Binding-site contacts:
Ligand atom C6 contacts residue ALA701 of chain 1.C at 4.4 Å (hydrophobic).
Ligand atom C8 contacts residue LYS1068 of chain 1.C at 4.0 Å.
Ligand atom O5 contacts residue ASN1069 of chain 1.C at 2.3 Å (h-bond).
Ligand atom O7 contacts residue ASN1069 of chain 1.C at 4.1 Å.
Ligand atom C4 contacts residue ASN1069 of chain 1.C at 4.2 Å.
Ligand atom C5 contacts residue ASN1069 of chain 1.C at 3.6 Å.
Ligand atom C2 contacts residue ASN1069 of chain 1.C at 2.5 Å.
Ligand atom C5 contacts residue ALA701 of chain 1.C at 4.4 Å (hydrophobic).
Ligand atom C1 contacts residue ASN1069 of chain 1.C at 1.4 Å.
Ligand atom C3 contacts residue ASN1069 of chain 1.C at 3.8 Å.
Ligand atom N2 contacts residue ASN1069 of chain 1.C at 3.0 Å (h-bond).
Ligand atom C7 contacts residue ASN1069 of chain 1.C at 3.8 Å.
Ligand atom C8 contacts residue ASN1069 of chain 1.C at 4.4 Å.
Ligand atom C1 contacts residue GLN890 of chain 1.A at 4.0 Å.
Ligand atom C8 contacts residue GLU1067 of chain 1.C at 3.2 Å.

Sequence of chain 1.C:
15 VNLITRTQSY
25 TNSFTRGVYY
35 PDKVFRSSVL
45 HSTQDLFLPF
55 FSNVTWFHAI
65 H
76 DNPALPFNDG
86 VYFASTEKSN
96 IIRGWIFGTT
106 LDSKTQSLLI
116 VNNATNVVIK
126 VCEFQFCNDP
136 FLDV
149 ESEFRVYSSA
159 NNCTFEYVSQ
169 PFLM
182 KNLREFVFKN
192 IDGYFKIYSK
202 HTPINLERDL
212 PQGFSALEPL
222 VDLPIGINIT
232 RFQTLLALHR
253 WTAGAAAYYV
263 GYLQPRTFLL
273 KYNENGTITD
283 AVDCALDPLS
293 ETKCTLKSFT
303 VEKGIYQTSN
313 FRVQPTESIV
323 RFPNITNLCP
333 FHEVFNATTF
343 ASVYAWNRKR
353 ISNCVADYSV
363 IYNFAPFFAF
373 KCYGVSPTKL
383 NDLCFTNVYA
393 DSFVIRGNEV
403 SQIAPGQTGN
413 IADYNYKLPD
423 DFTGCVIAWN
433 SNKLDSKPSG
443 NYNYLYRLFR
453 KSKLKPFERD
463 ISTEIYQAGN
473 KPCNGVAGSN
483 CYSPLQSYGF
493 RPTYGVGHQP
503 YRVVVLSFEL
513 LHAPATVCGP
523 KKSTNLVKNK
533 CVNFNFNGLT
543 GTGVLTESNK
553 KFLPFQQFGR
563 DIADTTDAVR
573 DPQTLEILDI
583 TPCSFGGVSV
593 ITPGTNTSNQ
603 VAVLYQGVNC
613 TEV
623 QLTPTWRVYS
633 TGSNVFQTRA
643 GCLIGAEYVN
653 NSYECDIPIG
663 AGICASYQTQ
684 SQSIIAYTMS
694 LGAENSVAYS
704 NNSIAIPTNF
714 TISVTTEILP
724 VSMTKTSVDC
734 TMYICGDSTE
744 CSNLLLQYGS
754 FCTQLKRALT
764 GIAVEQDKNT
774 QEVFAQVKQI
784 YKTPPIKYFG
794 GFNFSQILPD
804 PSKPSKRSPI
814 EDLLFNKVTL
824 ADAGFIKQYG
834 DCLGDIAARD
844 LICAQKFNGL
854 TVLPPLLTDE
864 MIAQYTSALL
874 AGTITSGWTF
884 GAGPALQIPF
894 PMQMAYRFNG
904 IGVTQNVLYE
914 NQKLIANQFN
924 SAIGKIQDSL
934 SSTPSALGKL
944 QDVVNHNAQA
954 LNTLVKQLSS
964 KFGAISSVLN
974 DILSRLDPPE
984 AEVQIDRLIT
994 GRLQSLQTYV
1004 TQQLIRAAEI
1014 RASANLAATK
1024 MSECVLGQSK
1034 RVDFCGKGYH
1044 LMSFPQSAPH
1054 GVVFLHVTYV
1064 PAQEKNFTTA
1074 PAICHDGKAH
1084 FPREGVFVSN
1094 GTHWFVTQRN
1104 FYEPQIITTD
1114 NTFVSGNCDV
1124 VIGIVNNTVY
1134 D

Sequence of chain 1.A:
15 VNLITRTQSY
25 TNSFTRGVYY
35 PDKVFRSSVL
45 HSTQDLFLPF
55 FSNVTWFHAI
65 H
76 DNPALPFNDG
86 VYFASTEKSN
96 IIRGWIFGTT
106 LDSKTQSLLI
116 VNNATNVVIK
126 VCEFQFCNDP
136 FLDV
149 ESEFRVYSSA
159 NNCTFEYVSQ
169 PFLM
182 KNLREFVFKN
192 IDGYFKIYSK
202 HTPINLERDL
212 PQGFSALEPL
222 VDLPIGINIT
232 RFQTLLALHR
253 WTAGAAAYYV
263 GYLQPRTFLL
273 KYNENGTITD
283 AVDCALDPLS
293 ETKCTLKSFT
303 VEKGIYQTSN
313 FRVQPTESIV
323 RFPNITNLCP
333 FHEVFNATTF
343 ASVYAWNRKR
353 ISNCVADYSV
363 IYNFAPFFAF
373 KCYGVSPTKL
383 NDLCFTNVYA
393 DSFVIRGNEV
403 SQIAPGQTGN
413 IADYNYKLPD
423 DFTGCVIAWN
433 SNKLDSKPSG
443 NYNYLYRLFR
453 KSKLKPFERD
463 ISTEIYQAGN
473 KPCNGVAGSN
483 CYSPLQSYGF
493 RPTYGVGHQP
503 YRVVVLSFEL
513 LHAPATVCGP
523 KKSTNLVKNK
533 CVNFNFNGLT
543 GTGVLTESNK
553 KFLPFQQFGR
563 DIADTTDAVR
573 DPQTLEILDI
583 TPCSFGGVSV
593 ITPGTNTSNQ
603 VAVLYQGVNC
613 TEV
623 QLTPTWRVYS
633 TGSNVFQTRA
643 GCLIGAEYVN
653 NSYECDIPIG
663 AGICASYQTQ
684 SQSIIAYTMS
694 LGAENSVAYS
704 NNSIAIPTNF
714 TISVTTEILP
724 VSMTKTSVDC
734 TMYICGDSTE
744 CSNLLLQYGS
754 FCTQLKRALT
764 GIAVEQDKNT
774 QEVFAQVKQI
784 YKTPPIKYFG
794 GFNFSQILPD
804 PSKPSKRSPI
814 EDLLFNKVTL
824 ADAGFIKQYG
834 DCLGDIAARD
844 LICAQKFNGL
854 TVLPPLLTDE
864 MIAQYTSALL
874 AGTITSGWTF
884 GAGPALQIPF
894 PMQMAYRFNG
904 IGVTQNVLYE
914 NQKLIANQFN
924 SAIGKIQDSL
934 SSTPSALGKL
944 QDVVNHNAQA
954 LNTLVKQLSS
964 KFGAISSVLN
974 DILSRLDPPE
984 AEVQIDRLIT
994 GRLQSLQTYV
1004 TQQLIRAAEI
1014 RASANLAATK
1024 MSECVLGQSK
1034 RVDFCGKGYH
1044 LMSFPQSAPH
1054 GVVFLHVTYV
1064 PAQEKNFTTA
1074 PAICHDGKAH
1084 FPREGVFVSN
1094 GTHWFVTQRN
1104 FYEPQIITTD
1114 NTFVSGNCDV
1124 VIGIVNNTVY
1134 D

A protein and the small-molecule ligand that binds it are described below.
Small molecule (SMILES): CC(=O)N[C@@H]1[C@@H](O)[C@H](O)[C@@H](CO)O[C@H]1O